This protein binds this small molecule.
Small molecule (SMILES): CC(=O)N[C@@H]1[C@@H](O)[C@H](O)[C@@H](CO)O[C@H]1O

Sequence of chain 1.A:
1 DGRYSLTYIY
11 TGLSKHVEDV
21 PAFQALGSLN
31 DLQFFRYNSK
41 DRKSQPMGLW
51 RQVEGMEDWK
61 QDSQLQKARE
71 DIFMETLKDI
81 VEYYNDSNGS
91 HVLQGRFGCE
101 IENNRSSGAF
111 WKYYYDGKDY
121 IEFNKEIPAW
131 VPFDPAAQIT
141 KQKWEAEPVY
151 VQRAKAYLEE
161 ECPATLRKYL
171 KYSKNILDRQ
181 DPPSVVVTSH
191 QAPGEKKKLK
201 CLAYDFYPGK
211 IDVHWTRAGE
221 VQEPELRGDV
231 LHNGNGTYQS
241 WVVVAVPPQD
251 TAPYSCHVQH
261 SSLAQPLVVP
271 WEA

Binding-site contacts:
Ligand atom C7 contacts residue TYR83 of chain 1.A at 3.4 Å (hydrophobic).
Ligand atom C8 contacts residue TYR83 of chain 1.A at 3.0 Å (hydrophobic).
Ligand atom C2 contacts residue TYR83 of chain 1.A at 4.3 Å (hydrophobic).
Ligand atom C1 contacts residue ASN85 of chain 1.A at 1.4 Å.
Ligand atom O7 contacts residue ASN85 of chain 1.A at 4.1 Å.
Ligand atom C4 contacts residue ASN85 of chain 1.A at 4.3 Å.
Ligand atom O7 contacts residue TYR83 of chain 1.A at 4.3 Å.
Ligand atom C7 contacts residue ASN85 of chain 1.A at 3.8 Å.
Ligand atom N2 contacts residue TYR83 of chain 1.A at 3.3 Å (h-bond).
Ligand atom C3 contacts residue ASN85 of chain 1.A at 3.8 Å.
Ligand atom C5 contacts residue ASN85 of chain 1.A at 3.7 Å.
Ligand atom O5 contacts residue ASN85 of chain 1.A at 2.4 Å (h-bond).
Ligand atom C8 contacts residue TYR84 of chain 1.A at 4.3 Å (hydrophobic).
Ligand atom C1 contacts residue TYR83 of chain 1.A at 4.3 Å (hydrophobic).
Ligand atom C2 contacts residue ASN85 of chain 1.A at 2.5 Å.
Ligand atom N2 contacts residue ASN85 of chain 1.A at 3.0 Å (h-bond).